Sequence of chain 1.A:
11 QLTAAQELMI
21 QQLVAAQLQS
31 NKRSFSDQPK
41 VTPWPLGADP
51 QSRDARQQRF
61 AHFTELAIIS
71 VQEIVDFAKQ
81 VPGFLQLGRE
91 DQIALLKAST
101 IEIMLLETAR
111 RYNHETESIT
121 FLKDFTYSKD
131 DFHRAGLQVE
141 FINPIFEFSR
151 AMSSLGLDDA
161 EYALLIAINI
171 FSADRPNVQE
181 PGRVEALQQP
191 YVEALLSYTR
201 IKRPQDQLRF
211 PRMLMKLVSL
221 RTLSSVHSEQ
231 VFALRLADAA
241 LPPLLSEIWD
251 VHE

Binding-site contacts:
Ligand atom C8 contacts residue ALA67 of chain 1.A at 3.7 Å (hydrophobic).
Ligand atom O3 contacts residue LEU122 of chain 1.A at 3.0 Å (h-bond).
Ligand atom O3 contacts residue ARG111 of chain 1.A at 3.0 Å (salt-bridge).
Ligand atom F1 contacts residue PHE132 of chain 1.A at 3.4 Å.
Ligand atom N2 contacts residue PHE63 of chain 1.A at 3.6 Å.
Ligand atom N1 contacts residue LEU137 of chain 1.A at 3.6 Å.
Ligand atom O2 contacts residue ALA67 of chain 1.A at 3.4 Å.
Ligand atom CL1 contacts residue HIS227 of chain 1.A at 3.3 Å.
Ligand atom C14 contacts residue GLU107 of chain 1.A at 3.7 Å.
Ligand atom O1 contacts residue TRP249 of chain 1.A at 3.5 Å.
Ligand atom C6 contacts residue ALA67 of chain 1.A at 3.5 Å (hydrophobic).
Ligand atom C1 contacts residue GLY136 of chain 1.A at 3.3 Å.
Ligand atom C16 contacts residue PHE121 of chain 1.A at 3.5 Å (hydrophobic).
Ligand atom F1 contacts residue PHE63 of chain 1.A at 3.6 Å.
Ligand atom C23 contacts residue THR108 of chain 1.A at 3.3 Å.
Ligand atom F1 contacts residue LEU137 of chain 1.A at 3.6 Å.
Ligand atom C13 contacts residue THR108 of chain 1.A at 3.6 Å.
Ligand atom C1 contacts residue LEU234 of chain 1.A at 3.5 Å (hydrophobic).
Ligand atom O2 contacts residue LEU245 of chain 1.A at 3.5 Å.
Ligand atom C2 contacts residue PHE60 of chain 1.A at 3.7 Å (hydrophobic).
Ligand atom C17 contacts residue LEU66 of chain 1.A at 3.7 Å (hydrophobic).
Ligand atom C7 contacts residue ALA67 of chain 1.A at 3.3 Å (hydrophobic).
Ligand atom N1 contacts residue PHE60 of chain 1.A at 3.5 Å.
Ligand atom C13 contacts residue MET104 of chain 1.A at 3.7 Å (hydrophobic).
Ligand atom C13 contacts residue SER70 of chain 1.A at 3.5 Å.
Ligand atom C12 contacts residue PHE121 of chain 1.A at 3.6 Å (hydrophobic).
Ligand atom C1 contacts residue PHE60 of chain 1.A at 3.2 Å (hydrophobic).
Ligand atom C2 contacts residue ALA135 of chain 1.A at 3.5 Å (hydrophobic).
Ligand atom C17 contacts residue PHE121 of chain 1.A at 3.5 Å (hydrophobic).
Ligand atom C18 contacts residue PHE121 of chain 1.A at 3.2 Å (hydrophobic).
Ligand atom C14 contacts residue SER70 of chain 1.A at 3.5 Å.
Ligand atom O3 contacts residue PHE121 of chain 1.A at 3.6 Å.
Ligand atom C11 contacts residue PHE63 of chain 1.A at 3.5 Å (hydrophobic).
Ligand atom C18 contacts residue LEU66 of chain 1.A at 3.4 Å (hydrophobic).
Ligand atom C5 contacts residue PHE63 of chain 1.A at 3.6 Å (hydrophobic).
Ligand atom C18 contacts residue LEU122 of chain 1.A at 3.7 Å (hydrophobic).
Ligand atom N2 contacts residue THR64 of chain 1.A at 3.6 Å.
Ligand atom CL1 contacts residue ILE101 of chain 1.A at 3.1 Å.
Ligand atom O2 contacts residue THR64 of chain 1.A at 3.7 Å.
Ligand atom C4 contacts residue LEU137 of chain 1.A at 3.5 Å (hydrophobic).

The small molecule below binds the protein below.
Small molecule (SMILES): Cn1cnc(S(=O)(=O)N(Cc2ccc(-c3cccc(S(C)(=O)=O)c3)cc2)Cc2c(F)cccc2Cl)c1